Binding-site contacts:
Ligand atom C1 contacts residue SER157 of chain 11.C at 3.9 Å.
Ligand atom C1 contacts residue ASN154 of chain 11.C at 1.4 Å.
Ligand atom C2 contacts residue ASN154 of chain 11.C at 2.4 Å.
Ligand atom N2 contacts residue ASN154 of chain 11.C at 2.9 Å (h-bond).
Ligand atom O5 contacts residue ASN154 of chain 11.C at 2.4 Å (h-bond).
Ligand atom C3 contacts residue ASN154 of chain 11.C at 3.8 Å.
Ligand atom C4 contacts residue ASN154 of chain 11.C at 4.2 Å.
Ligand atom C5 contacts residue ASN154 of chain 11.C at 3.7 Å.
Ligand atom C8 contacts residue ASN154 of chain 11.C at 4.2 Å.
Ligand atom C7 contacts residue ASN154 of chain 11.C at 4.0 Å.
Ligand atom O5 contacts residue SER157 of chain 11.C at 3.8 Å.

Sequence of chain 11.C:
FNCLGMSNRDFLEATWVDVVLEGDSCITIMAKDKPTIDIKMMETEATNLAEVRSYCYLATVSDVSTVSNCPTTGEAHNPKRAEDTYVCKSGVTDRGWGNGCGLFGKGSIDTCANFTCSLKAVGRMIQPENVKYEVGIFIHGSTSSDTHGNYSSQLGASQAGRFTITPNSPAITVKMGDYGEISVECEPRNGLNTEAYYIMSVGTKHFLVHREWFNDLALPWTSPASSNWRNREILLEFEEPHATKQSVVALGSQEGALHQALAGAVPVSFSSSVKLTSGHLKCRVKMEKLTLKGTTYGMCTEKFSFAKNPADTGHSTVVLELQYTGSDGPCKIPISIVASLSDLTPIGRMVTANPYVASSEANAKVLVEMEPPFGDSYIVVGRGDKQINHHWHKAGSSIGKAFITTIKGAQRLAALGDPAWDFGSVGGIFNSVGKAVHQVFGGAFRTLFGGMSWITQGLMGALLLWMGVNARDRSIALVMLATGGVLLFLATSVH

This protein binds this small molecule.
Small molecule (SMILES): CC(=O)N[C@@H]1[C@@H](O)[C@H](O)[C@@H](CO)O[C@H]1O